Binding-site contacts:
Ligand atom O7 contacts residue ASN241 of chain 1.B at 3.6 Å.
Ligand atom N2 contacts residue ASN241 of chain 1.B at 2.8 Å (h-bond).
Ligand atom C1 contacts residue ASN241 of chain 1.B at 1.4 Å.
Ligand atom C7 contacts residue ASN241 of chain 1.B at 3.1 Å.
Ligand atom C2 contacts residue ASN241 of chain 1.B at 2.4 Å.
Ligand atom O5 contacts residue ASN241 of chain 1.B at 2.4 Å (h-bond).
Ligand atom C3 contacts residue ASN241 of chain 1.B at 3.8 Å.
Ligand atom C4 contacts residue ASN241 of chain 1.B at 4.2 Å.
Ligand atom C8 contacts residue SER239 of chain 1.B at 4.2 Å.
Ligand atom C5 contacts residue ASN241 of chain 1.B at 3.7 Å.
Ligand atom C8 contacts residue PRO240 of chain 1.B at 3.8 Å (hydrophobic).
Ligand atom C8 contacts residue ASN241 of chain 1.B at 3.6 Å.

Sequence of chain 1.B:
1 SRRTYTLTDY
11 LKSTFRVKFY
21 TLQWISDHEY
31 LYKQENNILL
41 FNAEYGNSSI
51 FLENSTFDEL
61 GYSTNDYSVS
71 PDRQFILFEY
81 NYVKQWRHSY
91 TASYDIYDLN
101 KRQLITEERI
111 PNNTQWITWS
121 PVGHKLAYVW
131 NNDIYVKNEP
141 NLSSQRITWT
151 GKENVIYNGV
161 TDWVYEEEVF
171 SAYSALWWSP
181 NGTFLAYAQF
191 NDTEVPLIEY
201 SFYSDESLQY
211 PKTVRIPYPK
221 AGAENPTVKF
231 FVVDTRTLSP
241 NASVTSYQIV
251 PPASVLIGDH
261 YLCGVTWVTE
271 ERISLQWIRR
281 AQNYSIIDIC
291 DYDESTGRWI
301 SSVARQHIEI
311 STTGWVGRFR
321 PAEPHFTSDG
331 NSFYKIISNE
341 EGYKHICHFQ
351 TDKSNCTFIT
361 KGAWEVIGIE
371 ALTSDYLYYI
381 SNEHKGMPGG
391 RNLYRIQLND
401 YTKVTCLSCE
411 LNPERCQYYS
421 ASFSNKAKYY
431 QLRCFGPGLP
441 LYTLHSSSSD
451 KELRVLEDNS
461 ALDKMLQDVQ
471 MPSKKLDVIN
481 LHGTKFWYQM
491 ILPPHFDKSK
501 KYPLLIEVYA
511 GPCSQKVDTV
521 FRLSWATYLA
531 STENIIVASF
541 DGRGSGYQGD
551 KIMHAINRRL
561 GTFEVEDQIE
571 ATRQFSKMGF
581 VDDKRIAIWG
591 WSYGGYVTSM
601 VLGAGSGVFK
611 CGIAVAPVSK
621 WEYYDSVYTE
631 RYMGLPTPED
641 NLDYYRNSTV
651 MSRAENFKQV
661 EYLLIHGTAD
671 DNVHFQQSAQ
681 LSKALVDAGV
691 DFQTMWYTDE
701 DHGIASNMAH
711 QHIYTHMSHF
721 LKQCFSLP

The small molecule below binds the protein below.
Small molecule (SMILES): CC(=O)N[C@@H]1[C@@H](O)[C@H](O)[C@@H](CO)O[C@H]1O